The small molecule below binds the protein below.
Small molecule (SMILES): CC(=O)N[C@@H]1[C@@H](O)[C@H](O[C@@H]2O[C@H](CO)[C@@H](O)[C@H](O[C@H]3O[C@H](CO)[C@@H](O)[C@H](O)[C@@H]3O[C@@H]3O[C@H](CO)[C@@H](O)[C@H](O)[C@H]3NC(C)=O)[C@@H]2O)[C@@H](CO)O[C@H]1O

Binding-site contacts:
Ligand atom O4 contacts residue ASP331 of chain 1.C at 2.7 Å (salt-bridge).
Ligand atom O6 contacts residue TRP254 of chain 1.C at 3.7 Å.
Ligand atom C7 contacts residue ASP182 of chain 1.C at 3.7 Å.
Ligand atom C6 contacts residue GLN183 of chain 1.C at 3.5 Å.
Ligand atom N2 contacts residue ASP182 of chain 1.C at 3.1 Å (salt-bridge).
Ligand atom O2 contacts residue GLN183 of chain 1.C at 3.2 Å (h-bond).
Ligand atom O5 contacts residue TYR280 of chain 1.C at 3.6 Å.
Ligand atom O7 contacts residue TRP329 of chain 1.C at 3.3 Å.
Ligand atom C1 contacts residue GLN183 of chain 1.C at 3.8 Å.
Ligand atom O6 contacts residue TRP254 of chain 1.C at 3.5 Å.
Ligand atom C6 contacts residue ASN186 of chain 1.C at 3.3 Å.
Ligand atom C5 contacts residue TRP329 of chain 1.C at 3.9 Å (hydrophobic).
Ligand atom C8 contacts residue ASP182 of chain 1.C at 3.4 Å.
Ligand atom O4 contacts residue ARG19 of chain 1.C at 2.7 Å (salt-bridge).
Ligand atom C5 contacts residue GLN183 of chain 1.C at 3.6 Å.
Ligand atom C3 contacts residue ASP331 of chain 1.C at 3.8 Å.
Ligand atom C3 contacts residue TRP329 of chain 1.C at 3.9 Å (hydrophobic).
Ligand atom O3 contacts residue TRP254 of chain 1.C at 3.6 Å.
Ligand atom C8 contacts residue TRP250 of chain 1.C at 3.5 Å (hydrophobic).
Ligand atom C2 contacts residue TRP254 of chain 1.C at 3.6 Å (hydrophobic).
Ligand atom O3 contacts residue HIS120 of chain 1.C at 3.4 Å.
Ligand atom C8 contacts residue PHE227 of chain 1.C at 3.8 Å (hydrophobic).
Ligand atom O3 contacts residue ARG19 of chain 1.C at 2.8 Å (salt-bridge).
Ligand atom O6 contacts residue ALA191 of chain 1.C at 3.6 Å.
Ligand atom O5 contacts residue GLN183 of chain 1.C at 3.0 Å (h-bond).
Ligand atom C2 contacts residue GLN183 of chain 1.C at 3.4 Å.
Ligand atom C4 contacts residue ARG19 of chain 1.C at 3.7 Å.
Ligand atom C1 contacts residue TRP250 of chain 1.C at 3.9 Å (hydrophobic).
Ligand atom C6 contacts residue ASP331 of chain 1.C at 3.3 Å.
Ligand atom O6 contacts residue ALA191 of chain 1.C at 3.4 Å.
Ligand atom C6 contacts residue ILE282 of chain 1.C at 3.7 Å (hydrophobic).
Ligand atom O5 contacts residue TRP254 of chain 1.C at 3.4 Å.
Ligand atom O7 contacts residue TYR280 of chain 1.C at 2.9 Å (h-bond).
Ligand atom O4 contacts residue TRP329 of chain 1.C at 3.2 Å.
Ligand atom O3 contacts residue ASP331 of chain 1.C at 2.7 Å (salt-bridge).
Ligand atom O6 contacts residue ASN186 of chain 1.C at 3.6 Å (h-bond).
Ligand atom C4 contacts residue ASP331 of chain 1.C at 3.5 Å.
Ligand atom N2 contacts residue GLN183 of chain 1.C at 3.7 Å.
Ligand atom C3 contacts residue TRP254 of chain 1.C at 3.7 Å (hydrophobic).
Ligand atom O6 contacts residue ILE282 of chain 1.C at 3.5 Å.

Sequence of chain 1.C:
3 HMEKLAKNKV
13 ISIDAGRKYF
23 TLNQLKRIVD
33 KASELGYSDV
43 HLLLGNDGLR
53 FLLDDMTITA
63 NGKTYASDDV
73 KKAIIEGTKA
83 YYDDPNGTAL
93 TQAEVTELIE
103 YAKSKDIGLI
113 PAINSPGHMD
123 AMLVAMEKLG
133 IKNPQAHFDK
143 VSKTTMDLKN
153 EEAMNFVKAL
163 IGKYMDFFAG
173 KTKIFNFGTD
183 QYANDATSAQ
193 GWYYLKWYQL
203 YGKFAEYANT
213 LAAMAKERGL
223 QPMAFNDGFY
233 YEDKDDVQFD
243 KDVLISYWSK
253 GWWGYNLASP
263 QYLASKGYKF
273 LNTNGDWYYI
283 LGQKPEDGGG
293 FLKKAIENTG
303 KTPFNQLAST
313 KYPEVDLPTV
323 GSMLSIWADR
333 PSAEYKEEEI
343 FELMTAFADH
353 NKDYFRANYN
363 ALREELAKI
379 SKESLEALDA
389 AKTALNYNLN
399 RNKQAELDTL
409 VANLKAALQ